Sequence of chain 1.A:
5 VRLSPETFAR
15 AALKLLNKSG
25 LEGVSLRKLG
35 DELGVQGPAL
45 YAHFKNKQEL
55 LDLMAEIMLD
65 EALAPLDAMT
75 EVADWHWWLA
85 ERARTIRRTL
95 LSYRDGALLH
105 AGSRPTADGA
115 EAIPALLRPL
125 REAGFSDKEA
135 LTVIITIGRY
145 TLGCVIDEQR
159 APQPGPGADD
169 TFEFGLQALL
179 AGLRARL

Binding-site contacts:
Ligand atom O5 contacts residue MG1 of chain 1.D at 1.9 Å.
Ligand atom C3 contacts residue ILE139 of chain 1.A at 3.5 Å (hydrophobic).
Ligand atom O1 contacts residue ARG86 of chain 1.A at 2.6 Å (salt-bridge).
Ligand atom C18 contacts residue MG1 of chain 1.D at 3.6 Å.
Ligand atom O4 contacts residue HIS104 of chain 1.A at 3.8 Å.
Ligand atom O2 contacts residue ARG86 of chain 1.A at 2.7 Å (salt-bridge).
Ligand atom O3 contacts residue ILE138 of chain 1.A at 3.5 Å (h-bond).
Ligand atom O7 contacts residue ARG143 of chain 1.A at 3.0 Å (salt-bridge).
Ligand atom C14 contacts residue ARG86 of chain 1.A at 3.9 Å.
Ligand atom C5 contacts residue PRO109 of chain 1.A at 3.6 Å (hydrophobic).
Ligand atom C14 contacts residue ILE90 of chain 1.A at 3.5 Å (hydrophobic).
Ligand atom C4 contacts residue ILE139 of chain 1.A at 3.9 Å (hydrophobic).
Ligand atom O2 contacts residue ILE90 of chain 1.A at 3.8 Å.
Ligand atom O3 contacts residue GLY142 of chain 1.A at 3.3 Å.
Ligand atom N2 contacts residue GLY142 of chain 1.A at 3.7 Å.
Ligand atom C1 contacts residue ARG143 of chain 1.A at 3.8 Å.
Ligand atom C19 contacts residue MG1 of chain 1.D at 3.2 Å.
Ligand atom C1 contacts residue ARG108 of chain 1.A at 3.7 Å.
Ligand atom O5 contacts residue HIS104 of chain 1.A at 2.9 Å (h-bond).
Ligand atom C7 contacts residue ILE117 of chain 1.A at 3.7 Å (hydrophobic).
Ligand atom C4 contacts residue LEU135 of chain 1.A at 3.8 Å (hydrophobic).
Ligand atom O4 contacts residue LEU63 of chain 1.A at 3.1 Å.
Ligand atom O7 contacts residue ARG108 of chain 1.A at 3.7 Å.
Ligand atom C1 contacts residue ILE139 of chain 1.A at 3.8 Å (hydrophobic).
Ligand atom O7 contacts residue ASP151 of chain 1.B at 3.9 Å.
Ligand atom C4 contacts residue PRO109 of chain 1.A at 3.7 Å (hydrophobic).
Ligand atom C13 contacts residue ILE138 of chain 1.A at 3.8 Å (hydrophobic).
Ligand atom C6 contacts residue PRO109 of chain 1.A at 3.8 Å (hydrophobic).
Ligand atom C2 contacts residue ILE139 of chain 1.A at 3.6 Å (hydrophobic).
Ligand atom O1 contacts residue LEU67 of chain 1.A at 3.8 Å.
Ligand atom C21 contacts residue ILE139 of chain 1.A at 3.8 Å (hydrophobic).
Ligand atom C17 contacts residue MG1 of chain 1.D at 3.0 Å.
Ligand atom N2 contacts residue ILE138 of chain 1.A at 3.1 Å (h-bond).
Ligand atom C13 contacts residue ILE90 of chain 1.A at 3.7 Å (hydrophobic).
Ligand atom N2 contacts residue ILE90 of chain 1.A at 3.9 Å.
Ligand atom O6 contacts residue MG1 of chain 1.D at 2.1 Å.
Ligand atom C14 contacts residue ILE138 of chain 1.A at 3.8 Å (hydrophobic).
Ligand atom O1 contacts residue LEU120 of chain 1.A at 3.6 Å.
Ligand atom C12 contacts residue ARG86 of chain 1.A at 3.8 Å.
Ligand atom C11 contacts residue LEU67 of chain 1.A at 3.9 Å (hydrophobic).

This protein binds this small molecule.
Small molecule (SMILES): Cc1ccc2c(C)c3c(c(O)c2c1O)C(=O)[C@@]1(O)C(=O)C(C(N)=O)=C(O)[C@@H](N)[C@H]1C3

Sequence of chain 1.B:
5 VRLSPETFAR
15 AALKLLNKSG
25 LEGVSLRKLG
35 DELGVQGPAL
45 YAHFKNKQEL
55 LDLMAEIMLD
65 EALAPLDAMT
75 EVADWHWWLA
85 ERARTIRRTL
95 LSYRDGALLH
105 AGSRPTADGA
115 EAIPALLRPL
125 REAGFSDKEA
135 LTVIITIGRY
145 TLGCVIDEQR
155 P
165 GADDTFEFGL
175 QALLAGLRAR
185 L